This small molecule binds to this protein.
Small molecule (SMILES): CC1(C)CCC(c2ccc(Cl)cc2)=C(CN2CCN(c3ccc(C(=O)NS(=O)(=O)c4ccc(N[C@H](CCN5CCOCC5)CSc5ccccc5)c(S(=O)(=O)C(F)(F)F)c4)cc3)CC2)C1

Binding-site contacts:
Ligand atom F60 contacts residue TRP144 of chain 1.D at 3.5 Å.
Ligand atom C40 contacts residue LEU137 of chain 1.D at 3.7 Å (hydrophobic).
Ligand atom C38 contacts residue GLU103 of chain 1.D at 3.8 Å.
Ligand atom S62 contacts residue GLU103 of chain 1.D at 3.3 Å.
Ligand atom C1 contacts residue PHE104 of chain 1.D at 3.7 Å (hydrophobic).
Ligand atom C15 contacts residue ALA149 of chain 1.D at 3.4 Å (hydrophobic).
Ligand atom C45 contacts residue ARG107 of chain 1.D at 3.7 Å.
Ligand atom C35 contacts residue GLU103 of chain 1.D at 3.4 Å.
Ligand atom C36 contacts residue GLU103 of chain 1.D at 3.8 Å.
Ligand atom C6 contacts residue TYR108 of chain 1.D at 3.5 Å (hydrophobic).
Ligand atom CL6 contacts residue PHE153 of chain 1.D at 3.7 Å.
Ligand atom C14 contacts residue LEU115 of chain 1.D at 3.8 Å (hydrophobic).
Ligand atom O56 contacts residue GLY145 of chain 1.D at 3.1 Å (h-bond).
Ligand atom O55 contacts residue PHE198 of chain 1.D at 3.6 Å.
Ligand atom F60 contacts residue LEU201 of chain 1.D at 3.7 Å.
Ligand atom C45 contacts residue GLU103 of chain 1.D at 3.5 Å.
Ligand atom O55 contacts residue GLY145 of chain 1.D at 3.4 Å (h-bond).
Ligand atom N52 contacts residue GLY145 of chain 1.D at 3.2 Å.
Ligand atom C43 contacts residue TYR202 of chain 1.D at 3.8 Å (hydrophobic).
Ligand atom O55 contacts residue TRP144 of chain 1.D at 3.3 Å.
Ligand atom O54 contacts residue TYR202 of chain 1.D at 3.5 Å.
Ligand atom C16 contacts residue GLY145 of chain 1.D at 3.5 Å.
Ligand atom CL6 contacts residue PHE112 of chain 1.D at 3.2 Å.
Ligand atom S64 contacts residue GLY145 of chain 1.D at 3.8 Å.
Ligand atom F61 contacts residue LEU201 of chain 1.D at 3.8 Å.
Ligand atom C36 contacts residue TYR202 of chain 1.D at 3.2 Å (hydrophobic).
Ligand atom O55 contacts residue VAL148 of chain 1.D at 3.3 Å.
Ligand atom C32 contacts residue TYR108 of chain 1.D at 3.8 Å (hydrophobic).
Ligand atom C4 contacts residue LEU115 of chain 1.D at 3.7 Å (hydrophobic).
Ligand atom C7 contacts residue GLY145 of chain 1.D at 3.6 Å.
Ligand atom C15 contacts residue PHE153 of chain 1.D at 3.8 Å (hydrophobic).
Ligand atom F59 contacts residue TYR202 of chain 1.D at 3.6 Å.
Ligand atom S62 contacts residue ARG107 of chain 1.D at 3.6 Å.
Ligand atom F59 contacts residue PHE198 of chain 1.D at 3.0 Å.
Ligand atom F61 contacts residue TYR202 of chain 1.D at 3.8 Å.
Ligand atom C8 contacts residue TYR108 of chain 1.D at 3.5 Å (hydrophobic).
Ligand atom C44 contacts residue GLU103 of chain 1.D at 3.6 Å.
Ligand atom N50 contacts residue GLU103 of chain 1.D at 3.2 Å (salt-bridge).
Ligand atom C1 contacts residue GLY145 of chain 1.D at 3.8 Å.
Ligand atom C38 contacts residue TYR202 of chain 1.D at 3.5 Å (hydrophobic).

Sequence of chain 1.D:
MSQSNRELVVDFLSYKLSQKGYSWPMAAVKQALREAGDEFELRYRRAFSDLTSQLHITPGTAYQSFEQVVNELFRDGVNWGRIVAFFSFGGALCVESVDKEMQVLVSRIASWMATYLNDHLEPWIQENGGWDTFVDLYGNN